Binding-site contacts:
Ligand atom C7 contacts residue ASN57 of chain 3.A at 3.7 Å.
Ligand atom C2 contacts residue ARG14 of chain 3.A at 4.4 Å.
Ligand atom C3 contacts residue ARG14 of chain 3.A at 4.2 Å.
Ligand atom C8 contacts residue ASN57 of chain 3.A at 4.1 Å.
Ligand atom C5 contacts residue ASN57 of chain 3.A at 3.8 Å.
Ligand atom O5 contacts residue ASN57 of chain 3.A at 2.4 Å (h-bond).
Ligand atom C2 contacts residue ASN57 of chain 3.A at 2.7 Å.
Ligand atom C1 contacts residue ASN57 of chain 3.A at 1.5 Å.
Ligand atom N2 contacts residue ASN57 of chain 3.A at 3.1 Å (h-bond).
Ligand atom C4 contacts residue ASN57 of chain 3.A at 4.4 Å.
Ligand atom C5 contacts residue ARG14 of chain 3.A at 4.0 Å.
Ligand atom O5 contacts residue ARG14 of chain 3.A at 3.7 Å.
Ligand atom C3 contacts residue ASN57 of chain 3.A at 3.9 Å.
Ligand atom O7 contacts residue ASN57 of chain 3.A at 4.5 Å.
Ligand atom C1 contacts residue ARG14 of chain 3.A at 3.7 Å.

Sequence of chain 3.A:
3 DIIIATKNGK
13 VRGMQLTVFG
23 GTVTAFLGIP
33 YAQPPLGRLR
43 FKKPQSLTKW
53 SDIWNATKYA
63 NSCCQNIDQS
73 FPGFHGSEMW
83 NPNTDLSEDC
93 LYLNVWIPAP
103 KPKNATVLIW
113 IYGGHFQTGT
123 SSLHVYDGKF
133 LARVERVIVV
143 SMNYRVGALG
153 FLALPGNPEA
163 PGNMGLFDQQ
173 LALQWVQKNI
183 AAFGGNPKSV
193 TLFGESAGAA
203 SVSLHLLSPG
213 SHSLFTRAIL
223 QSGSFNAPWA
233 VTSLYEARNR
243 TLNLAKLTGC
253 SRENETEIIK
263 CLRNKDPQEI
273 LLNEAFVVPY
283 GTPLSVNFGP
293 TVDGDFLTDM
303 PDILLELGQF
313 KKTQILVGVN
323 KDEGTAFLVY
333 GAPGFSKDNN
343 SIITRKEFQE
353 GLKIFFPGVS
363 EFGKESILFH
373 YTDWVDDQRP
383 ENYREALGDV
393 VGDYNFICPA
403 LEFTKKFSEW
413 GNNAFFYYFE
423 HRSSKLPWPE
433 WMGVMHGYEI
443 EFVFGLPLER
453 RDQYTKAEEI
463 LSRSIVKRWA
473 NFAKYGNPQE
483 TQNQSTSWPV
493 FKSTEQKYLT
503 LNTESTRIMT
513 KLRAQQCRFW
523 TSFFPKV

A protein and the small-molecule ligand that binds it are described below.
Small molecule (SMILES): CC(=O)N[C@@H]1[C@@H](O)[C@H](O)[C@@H](CO)O[C@H]1O